Sequence of chain 1.A:
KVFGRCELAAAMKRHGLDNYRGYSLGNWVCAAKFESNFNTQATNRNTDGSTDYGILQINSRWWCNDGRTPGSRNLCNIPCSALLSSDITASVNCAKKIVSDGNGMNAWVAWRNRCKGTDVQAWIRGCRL

The protein below binds the small molecule below.
Small molecule (SMILES): Cl[Ru]12345(Cl)C6=C1C2=C3C4=C65

Binding-site contacts:
Ligand atom C2 contacts residue ILE88 of chain 1.A at 4.3 Å (hydrophobic).
Ligand atom C2 contacts residue ASP87 of chain 1.A at 3.2 Å.
Ligand atom C1 contacts residue HIS15 of chain 1.A at 3.0 Å.
Ligand atom C6 contacts residue ASP87 of chain 1.A at 4.3 Å.
Ligand atom CL2 contacts residue HIS15 of chain 1.A at 3.2 Å.
Ligand atom C1 contacts residue ASP87 of chain 1.A at 3.4 Å.
Ligand atom C2 contacts residue THR89 of chain 1.A at 3.7 Å.
Ligand atom RU1 contacts residue HIS15 of chain 1.A at 2.2 Å.
Ligand atom CL1 contacts residue HIS15 of chain 1.A at 3.1 Å.
Ligand atom CL2 contacts residue ARG14 of chain 1.A at 3.1 Å.
Ligand atom C1 contacts residue THR89 of chain 1.A at 3.3 Å.
Ligand atom C6 contacts residue HIS15 of chain 1.A at 3.8 Å.
Ligand atom C5 contacts residue HIS15 of chain 1.A at 4.3 Å.
Ligand atom C4 contacts residue HIS15 of chain 1.A at 4.3 Å.
Ligand atom CL1 contacts residue ARG14 of chain 1.A at 4.1 Å.
Ligand atom C3 contacts residue HIS15 of chain 1.A at 3.6 Å.
Ligand atom C2 contacts residue HIS15 of chain 1.A at 2.9 Å.
Ligand atom CL2 contacts residue ALA11 of chain 1.A at 3.6 Å.
Ligand atom C3 contacts residue ASP87 of chain 1.A at 4.0 Å.